Sequence of chain 1.B:
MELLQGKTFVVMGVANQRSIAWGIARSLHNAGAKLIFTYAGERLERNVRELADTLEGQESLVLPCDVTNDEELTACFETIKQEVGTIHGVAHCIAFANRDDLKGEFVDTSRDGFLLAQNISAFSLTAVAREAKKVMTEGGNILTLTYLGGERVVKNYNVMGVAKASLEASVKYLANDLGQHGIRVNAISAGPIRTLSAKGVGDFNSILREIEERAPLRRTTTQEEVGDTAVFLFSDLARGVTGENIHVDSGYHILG

Binding-site contacts:
Ligand atom C3 contacts residue NAD1 of chain 1.H at 3.3 Å.
Ligand atom C3 contacts residue ALA200 of chain 1.B at 4.0 Å (hydrophobic).
Ligand atom C3 contacts residue VAL203 of chain 1.B at 4.0 Å (hydrophobic).
Ligand atom C10 contacts residue SER199 of chain 1.B at 3.7 Å.
Ligand atom O17 contacts residue TYR159 of chain 1.B at 2.6 Å (h-bond).
Ligand atom C12 contacts residue MET162 of chain 1.B at 3.9 Å (hydrophobic).
Ligand atom CL15 contacts residue ALA99 of chain 1.B at 3.2 Å.
Ligand atom CL16 contacts residue SER199 of chain 1.B at 3.4 Å.
Ligand atom CL16 contacts residue NAD1 of chain 1.H at 3.4 Å.
Ligand atom C4 contacts residue ALA200 of chain 1.B at 3.8 Å (hydrophobic).
Ligand atom C1 contacts residue NAD1 of chain 1.H at 3.6 Å.
Ligand atom C10 contacts residue ALA97 of chain 1.B at 3.8 Å (hydrophobic).
Ligand atom C12 contacts residue SER199 of chain 1.B at 3.9 Å.
Ligand atom C4 contacts residue SER199 of chain 1.B at 4.1 Å.
Ligand atom C13 contacts residue SER199 of chain 1.B at 3.7 Å.
Ligand atom CL16 contacts residue ALA97 of chain 1.B at 3.7 Å.
Ligand atom C9 contacts residue SER199 of chain 1.B at 3.3 Å.
Ligand atom C4 contacts residue NAD1 of chain 1.H at 3.5 Å.
Ligand atom C1 contacts residue TYR149 of chain 1.B at 4.0 Å (hydrophobic).
Ligand atom C6 contacts residue NAD1 of chain 1.H at 3.5 Å.
Ligand atom CL15 contacts residue LEU104 of chain 1.B at 3.9 Å.
Ligand atom C8 contacts residue SER199 of chain 1.B at 3.7 Å.
Ligand atom C1 contacts residue TYR159 of chain 1.B at 3.4 Å (hydrophobic).
Ligand atom C12 contacts residue LEU104 of chain 1.B at 4.1 Å (hydrophobic).
Ligand atom O7 contacts residue NAD1 of chain 1.H at 3.3 Å (h-bond).
Ligand atom CL15 contacts residue PHE98 of chain 1.B at 4.0 Å.
Ligand atom CL14 contacts residue PHE206 of chain 1.B at 3.8 Å.
Ligand atom C3 contacts residue PHE206 of chain 1.B at 4.0 Å (hydrophobic).
Ligand atom C8 contacts residue NAD1 of chain 1.H at 3.9 Å.
Ligand atom O7 contacts residue SER199 of chain 1.B at 4.0 Å.
Ligand atom C2 contacts residue NAD1 of chain 1.H at 3.4 Å.
Ligand atom C11 contacts residue MET162 of chain 1.B at 3.6 Å (hydrophobic).
Ligand atom C10 contacts residue MET162 of chain 1.B at 3.8 Å (hydrophobic).
Ligand atom C9 contacts residue NAD1 of chain 1.H at 4.1 Å.
Ligand atom CL14 contacts residue TYR149 of chain 1.B at 3.5 Å.
Ligand atom C5 contacts residue NAD1 of chain 1.H at 3.5 Å.
Ligand atom CL14 contacts residue NAD1 of chain 1.H at 3.6 Å.
Ligand atom O17 contacts residue NAD1 of chain 1.H at 2.6 Å (h-bond).
Ligand atom O17 contacts residue LYS166 of chain 1.B at 4.0 Å.
Ligand atom C6 contacts residue TYR159 of chain 1.B at 3.5 Å (hydrophobic).

The protein below binds the small molecule below.
Small molecule (SMILES): Oc1cc(Cl)ccc1Oc1ccc(Cl)cc1Cl